This protein binds this small molecule.
Small molecule (SMILES): CC(=O)N[C@@H]1[C@@H](O)[C@H](O)[C@@H](CO)O[C@H]1O

Binding-site contacts:
Ligand atom O6 contacts residue GLU379 of chain 1.D at 4.4 Å.
Ligand atom C2 contacts residue ASN380 of chain 1.D at 2.5 Å.
Ligand atom C3 contacts residue ASN380 of chain 1.D at 3.8 Å.
Ligand atom C7 contacts residue ASN380 of chain 1.D at 3.8 Å.
Ligand atom C1 contacts residue ASN380 of chain 1.D at 1.4 Å.
Ligand atom O5 contacts residue ASN380 of chain 1.D at 2.4 Å (h-bond).
Ligand atom C6 contacts residue GLU379 of chain 1.D at 3.5 Å.
Ligand atom C5 contacts residue ASN380 of chain 1.D at 3.7 Å.
Ligand atom C4 contacts residue ASN380 of chain 1.D at 4.3 Å.
Ligand atom O7 contacts residue ASN380 of chain 1.D at 3.9 Å.
Ligand atom N2 contacts residue ASN380 of chain 1.D at 2.9 Å (h-bond).
Ligand atom C5 contacts residue GLU379 of chain 1.D at 4.4 Å.
Ligand atom O5 contacts residue GLU379 of chain 1.D at 4.2 Å.

Sequence of chain 1.D:
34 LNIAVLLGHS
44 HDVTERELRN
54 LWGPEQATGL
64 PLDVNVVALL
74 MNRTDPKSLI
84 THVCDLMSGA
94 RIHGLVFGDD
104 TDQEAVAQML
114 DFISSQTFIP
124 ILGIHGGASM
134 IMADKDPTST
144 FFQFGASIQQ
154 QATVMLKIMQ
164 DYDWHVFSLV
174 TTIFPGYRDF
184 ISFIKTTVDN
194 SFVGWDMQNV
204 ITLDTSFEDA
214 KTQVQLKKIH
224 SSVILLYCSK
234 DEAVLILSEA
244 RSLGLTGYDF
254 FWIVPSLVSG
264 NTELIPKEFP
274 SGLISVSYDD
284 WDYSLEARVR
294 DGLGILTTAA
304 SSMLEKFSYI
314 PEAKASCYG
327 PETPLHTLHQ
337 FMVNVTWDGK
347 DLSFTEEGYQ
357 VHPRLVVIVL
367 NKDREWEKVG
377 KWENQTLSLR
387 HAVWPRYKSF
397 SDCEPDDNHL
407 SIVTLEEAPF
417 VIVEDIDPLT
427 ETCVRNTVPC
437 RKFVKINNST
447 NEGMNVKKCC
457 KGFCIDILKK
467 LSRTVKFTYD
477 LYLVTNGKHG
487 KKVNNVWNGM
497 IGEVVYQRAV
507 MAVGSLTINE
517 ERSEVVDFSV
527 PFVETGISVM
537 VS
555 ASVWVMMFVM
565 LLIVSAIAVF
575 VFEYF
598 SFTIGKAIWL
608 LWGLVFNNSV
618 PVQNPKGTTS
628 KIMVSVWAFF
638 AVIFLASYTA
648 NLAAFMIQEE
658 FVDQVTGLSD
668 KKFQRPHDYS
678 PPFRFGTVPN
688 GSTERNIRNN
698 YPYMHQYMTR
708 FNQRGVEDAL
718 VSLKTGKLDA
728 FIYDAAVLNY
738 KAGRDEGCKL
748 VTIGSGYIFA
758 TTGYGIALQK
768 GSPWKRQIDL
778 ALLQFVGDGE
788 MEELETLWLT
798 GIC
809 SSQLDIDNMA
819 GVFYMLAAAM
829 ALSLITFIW